The protein below binds the small molecule below.
Small molecule (SMILES): CC(=O)N[C@H]1[C@H](O[C@H]2[C@H](O)[C@@H](NC(C)=O)CO[C@@H]2CO)O[C@H](CO)[C@@H](O[C@@H]2O[C@H](CO[C@H]3O[C@H](CO)[C@@H](O)[C@H](O)[C@@H]3O)[C@@H](O)[C@H](O[C@H]3O[C@H](CO)[C@@H](O)[C@H](O)[C@@H]3O)[C@@H]2O)[C@@H]1O

Sequence of chain 1.C:
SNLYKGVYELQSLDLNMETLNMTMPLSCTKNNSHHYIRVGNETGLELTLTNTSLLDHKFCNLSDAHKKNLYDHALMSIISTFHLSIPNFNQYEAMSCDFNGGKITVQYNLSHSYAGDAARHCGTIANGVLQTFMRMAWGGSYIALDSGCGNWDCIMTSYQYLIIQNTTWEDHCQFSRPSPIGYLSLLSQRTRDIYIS

Binding-site contacts:
Ligand atom C5 contacts residue ASN79 of chain 1.C at 3.7 Å.
Ligand atom C3 contacts residue ASN79 of chain 1.C at 3.9 Å.
Ligand atom C6 contacts residue ASN79 of chain 1.C at 4.0 Å.
Ligand atom C1 contacts residue NAG1 of chain 1.HA at 3.9 Å.
Ligand atom O2 contacts residue TRP24 of chain 1.D at 3.2 Å.
Ligand atom C7 contacts residue ARG96 of chain 1.C at 4.1 Å.
Ligand atom C4 contacts residue ASN79 of chain 1.C at 4.4 Å.
Ligand atom O3 contacts residue ARG23 of chain 1.D at 4.4 Å.
Ligand atom O6 contacts residue TRP24 of chain 1.D at 2.8 Å (h-bond).
Ligand atom C3 contacts residue TRP24 of chain 1.D at 4.3 Å (hydrophobic).
Ligand atom O6 contacts residue ILE64 of chain 1.D at 4.2 Å.
Ligand atom C2 contacts residue TRP24 of chain 1.D at 3.9 Å (hydrophobic).
Ligand atom C5 contacts residue TRP24 of chain 1.D at 3.5 Å (hydrophobic).
Ligand atom O4 contacts residue TRP24 of chain 1.D at 3.6 Å.
Ligand atom C1 contacts residue GLU76 of chain 1.C at 4.3 Å.
Ligand atom C1 contacts residue ASN79 of chain 1.C at 1.5 Å.
Ligand atom C7 contacts residue ASN79 of chain 1.C at 3.8 Å.
Ligand atom O6 contacts residue ASN79 of chain 1.C at 4.1 Å.
Ligand atom O5 contacts residue TRP24 of chain 1.D at 4.4 Å.
Ligand atom C6 contacts residue THR77 of chain 1.C at 4.0 Å.
Ligand atom C6 contacts residue TRP24 of chain 1.D at 3.5 Å (hydrophobic).
Ligand atom C8 contacts residue ILE64 of chain 1.D at 3.9 Å (hydrophobic).
Ligand atom O5 contacts residue NAG1 of chain 1.HA at 4.4 Å.
Ligand atom C2 contacts residue ASN79 of chain 1.C at 2.6 Å.
Ligand atom C3 contacts residue NAG1 of chain 1.HA at 4.3 Å.
Ligand atom O4 contacts residue ARG23 of chain 1.D at 4.2 Å.
Ligand atom C8 contacts residue ARG96 of chain 1.C at 3.8 Å.
Ligand atom O6 contacts residue THR77 of chain 1.C at 3.1 Å (h-bond).
Ligand atom O7 contacts residue GLU76 of chain 1.C at 3.4 Å.
Ligand atom N2 contacts residue ARG96 of chain 1.C at 4.0 Å.
Ligand atom O5 contacts residue ASN79 of chain 1.C at 2.4 Å (h-bond).
Ligand atom O3 contacts residue TRP24 of chain 1.D at 3.8 Å.
Ligand atom C5 contacts residue NAG1 of chain 1.HA at 4.2 Å.
Ligand atom C8 contacts residue GLU76 of chain 1.C at 4.1 Å.
Ligand atom N2 contacts residue ASN79 of chain 1.C at 3.0 Å (h-bond).
Ligand atom O7 contacts residue ASN79 of chain 1.C at 4.3 Å.
Ligand atom O5 contacts residue THR77 of chain 1.C at 4.0 Å.
Ligand atom C6 contacts residue ILE64 of chain 1.D at 4.1 Å (hydrophobic).
Ligand atom C1 contacts residue TRP24 of chain 1.D at 4.4 Å (hydrophobic).
Ligand atom C7 contacts residue GLU76 of chain 1.C at 3.8 Å.

Sequence of chain 1.D:
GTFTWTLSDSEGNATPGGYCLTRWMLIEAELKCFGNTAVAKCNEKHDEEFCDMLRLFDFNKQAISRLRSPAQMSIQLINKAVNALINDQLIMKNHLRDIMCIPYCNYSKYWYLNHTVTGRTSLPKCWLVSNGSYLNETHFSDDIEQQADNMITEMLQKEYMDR